The protein below binds the small molecule below.
Small molecule (SMILES): Nc1ccnc(=O)[nH]1

Sequence of chain 1.E:
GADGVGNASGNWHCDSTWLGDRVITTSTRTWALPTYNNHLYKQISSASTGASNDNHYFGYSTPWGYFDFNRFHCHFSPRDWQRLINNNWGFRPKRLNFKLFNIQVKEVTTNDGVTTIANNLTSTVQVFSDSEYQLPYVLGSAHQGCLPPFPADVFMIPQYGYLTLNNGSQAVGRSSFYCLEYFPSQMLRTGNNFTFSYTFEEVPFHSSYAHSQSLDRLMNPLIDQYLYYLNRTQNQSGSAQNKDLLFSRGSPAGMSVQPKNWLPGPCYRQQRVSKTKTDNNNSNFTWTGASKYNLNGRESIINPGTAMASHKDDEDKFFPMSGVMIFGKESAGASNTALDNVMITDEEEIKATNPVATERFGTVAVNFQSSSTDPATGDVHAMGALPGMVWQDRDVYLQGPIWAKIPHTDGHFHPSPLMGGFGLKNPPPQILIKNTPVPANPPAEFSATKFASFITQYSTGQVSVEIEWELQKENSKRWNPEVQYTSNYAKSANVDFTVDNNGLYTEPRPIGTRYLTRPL

Binding-site contacts:
Ligand atom C2 contacts residue HIS630 of chain 1.E at 3.4 Å.
Ligand atom O2 contacts residue HIS628 of chain 1.B at 3.3 Å (h-bond).
Ligand atom N1 contacts residue TRP607 of chain 1.E at 4.4 Å.
Ligand atom C6 contacts residue HIS628 of chain 1.B at 2.9 Å.
Ligand atom C6 contacts residue PHE629 of chain 1.E at 4.4 Å (hydrophobic).
Ligand atom N3 contacts residue HIS630 of chain 1.E at 2.9 Å (h-bond).
Ligand atom C5 contacts residue PHE629 of chain 1.E at 4.1 Å (hydrophobic).
Ligand atom N4 contacts residue PRO631 of chain 1.E at 4.5 Å.
Ligand atom N1 contacts residue HIS628 of chain 1.B at 2.3 Å (h-bond).
Ligand atom C5 contacts residue HIS630 of chain 1.E at 4.3 Å.
Ligand atom O2 contacts residue ASP626 of chain 1.B at 3.7 Å.
Ligand atom N1 contacts residue PHE629 of chain 1.B at 4.2 Å.
Ligand atom N3 contacts residue HIS628 of chain 1.B at 4.4 Å.
Ligand atom C4 contacts residue HIS630 of chain 1.E at 3.4 Å.
Ligand atom N4 contacts residue HIS630 of chain 1.E at 3.4 Å.
Ligand atom N1 contacts residue HIS630 of chain 1.E at 4.2 Å.
Ligand atom C2 contacts residue HIS628 of chain 1.B at 3.3 Å.
Ligand atom C2 contacts residue GLY627 of chain 1.B at 4.2 Å.
Ligand atom O2 contacts residue HIS630 of chain 1.E at 3.8 Å.
Ligand atom O2 contacts residue GLY627 of chain 1.B at 3.5 Å.
Ligand atom C6 contacts residue PHE629 of chain 1.B at 4.1 Å (hydrophobic).
Ligand atom C5 contacts residue HIS628 of chain 1.B at 4.1 Å.

Sequence of chain 1.B:
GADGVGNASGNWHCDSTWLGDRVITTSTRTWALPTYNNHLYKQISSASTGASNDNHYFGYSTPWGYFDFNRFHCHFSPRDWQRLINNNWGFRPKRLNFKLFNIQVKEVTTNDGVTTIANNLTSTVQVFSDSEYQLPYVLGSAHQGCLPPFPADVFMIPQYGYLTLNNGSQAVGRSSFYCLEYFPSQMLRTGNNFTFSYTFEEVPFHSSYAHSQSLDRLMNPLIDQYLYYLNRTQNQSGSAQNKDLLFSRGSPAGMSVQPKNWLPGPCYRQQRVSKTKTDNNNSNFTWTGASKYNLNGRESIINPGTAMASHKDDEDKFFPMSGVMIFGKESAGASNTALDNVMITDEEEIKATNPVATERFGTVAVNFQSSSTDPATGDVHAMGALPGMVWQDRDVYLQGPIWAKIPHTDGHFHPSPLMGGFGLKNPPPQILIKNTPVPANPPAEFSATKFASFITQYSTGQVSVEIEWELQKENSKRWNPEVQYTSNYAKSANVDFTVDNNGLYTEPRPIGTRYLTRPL